Sequence of chain 1.A:
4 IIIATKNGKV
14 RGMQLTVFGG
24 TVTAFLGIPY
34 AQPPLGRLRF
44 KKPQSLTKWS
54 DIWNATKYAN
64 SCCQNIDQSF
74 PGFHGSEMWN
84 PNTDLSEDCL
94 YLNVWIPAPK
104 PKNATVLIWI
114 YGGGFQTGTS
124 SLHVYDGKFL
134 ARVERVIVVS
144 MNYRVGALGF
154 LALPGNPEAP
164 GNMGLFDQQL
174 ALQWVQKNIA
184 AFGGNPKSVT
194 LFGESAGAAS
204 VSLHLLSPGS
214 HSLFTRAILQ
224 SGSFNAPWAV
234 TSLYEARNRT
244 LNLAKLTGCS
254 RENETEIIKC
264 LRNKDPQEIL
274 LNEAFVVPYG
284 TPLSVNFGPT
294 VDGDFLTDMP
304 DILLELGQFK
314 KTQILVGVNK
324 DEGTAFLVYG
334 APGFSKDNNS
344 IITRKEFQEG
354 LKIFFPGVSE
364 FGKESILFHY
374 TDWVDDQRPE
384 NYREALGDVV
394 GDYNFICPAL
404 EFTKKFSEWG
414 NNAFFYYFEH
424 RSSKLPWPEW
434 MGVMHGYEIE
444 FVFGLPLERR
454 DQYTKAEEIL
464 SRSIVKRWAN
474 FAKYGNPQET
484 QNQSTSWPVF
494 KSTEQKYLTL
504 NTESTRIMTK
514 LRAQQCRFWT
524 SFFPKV

A protein and the small-molecule ligand that binds it are described below.
Small molecule (SMILES): CC(=O)N[C@@H]1[C@@H](O)[C@H](O)[C@@H](CO)O[C@H]1O

Binding-site contacts:
Ligand atom C8 contacts residue ARG465 of chain 1.A at 3.9 Å.
Ligand atom C4 contacts residue ASN485 of chain 1.A at 4.2 Å.
Ligand atom C1 contacts residue ASN485 of chain 1.A at 1.4 Å.
Ligand atom C2 contacts residue ASN485 of chain 1.A at 2.5 Å.
Ligand atom C7 contacts residue GLU482 of chain 1.A at 4.4 Å.
Ligand atom N2 contacts residue ASN485 of chain 1.A at 3.1 Å (h-bond).
Ligand atom O7 contacts residue ASN485 of chain 1.A at 3.5 Å (h-bond).
Ligand atom C7 contacts residue ASN485 of chain 1.A at 3.5 Å.
Ligand atom N2 contacts residue ARG465 of chain 1.A at 4.5 Å.
Ligand atom C5 contacts residue ASN485 of chain 1.A at 3.6 Å.
Ligand atom C8 contacts residue GLU482 of chain 1.A at 3.9 Å.
Ligand atom O3 contacts residue ARG465 of chain 1.A at 4.0 Å.
Ligand atom O5 contacts residue ASN485 of chain 1.A at 2.3 Å (h-bond).
Ligand atom O7 contacts residue ARG465 of chain 1.A at 3.7 Å.
Ligand atom C3 contacts residue ASN485 of chain 1.A at 3.9 Å.
Ligand atom O7 contacts residue SER466 of chain 1.A at 4.3 Å.
Ligand atom C7 contacts residue ARG465 of chain 1.A at 3.9 Å.
Ligand atom C8 contacts residue LYS469 of chain 1.A at 4.2 Å.